Binding-site contacts:
Ligand atom N2 contacts residue ASN517 of chain 1.A at 2.9 Å (h-bond).
Ligand atom C5 contacts residue ASN517 of chain 1.A at 3.6 Å.
Ligand atom C3 contacts residue ASN452 of chain 1.A at 4.1 Å.
Ligand atom C4 contacts residue ASN517 of chain 1.A at 4.3 Å.
Ligand atom O5 contacts residue ASN517 of chain 1.A at 2.3 Å (h-bond).
Ligand atom C3 contacts residue ASN517 of chain 1.A at 3.8 Å.
Ligand atom C8 contacts residue ASN452 of chain 1.A at 4.1 Å.
Ligand atom C2 contacts residue ASN452 of chain 1.A at 4.0 Å.
Ligand atom C7 contacts residue VAL454 of chain 1.A at 4.3 Å (hydrophobic).
Ligand atom O6 contacts residue VAL454 of chain 1.A at 4.2 Å.
Ligand atom O5 contacts residue VAL454 of chain 1.A at 4.2 Å.
Ligand atom O4 contacts residue VAL454 of chain 1.A at 4.5 Å.
Ligand atom C8 contacts residue TYR453 of chain 1.A at 4.3 Å (hydrophobic).
Ligand atom N2 contacts residue ASN452 of chain 1.A at 3.0 Å (h-bond).
Ligand atom C1 contacts residue ASN452 of chain 1.A at 4.2 Å.
Ligand atom O7 contacts residue VAL454 of chain 1.A at 3.8 Å.
Ligand atom O7 contacts residue ASN305 of chain 1.A at 4.2 Å.
Ligand atom C7 contacts residue ASN517 of chain 1.A at 3.6 Å.
Ligand atom C8 contacts residue ASN517 of chain 1.A at 3.4 Å.
Ligand atom C1 contacts residue VAL454 of chain 1.A at 4.1 Å (hydrophobic).
Ligand atom C1 contacts residue ASN517 of chain 1.A at 1.4 Å.
Ligand atom C5 contacts residue VAL454 of chain 1.A at 4.0 Å (hydrophobic).
Ligand atom C2 contacts residue ASN517 of chain 1.A at 2.5 Å.
Ligand atom C7 contacts residue ASN452 of chain 1.A at 3.7 Å.

This small molecule binds to this protein.
Small molecule (SMILES): CC(=O)N[C@H]1[C@H](O[C@H]2[C@H](O)[C@@H](NC(C)=O)CO[C@@H]2CO)O[C@H](CO)[C@@H](O)[C@@H]1O[C@@H]1O[C@H](CS(=O)(=O)O)[C@@H](O)[C@H](O)[C@H]1O

Sequence of chain 1.A:
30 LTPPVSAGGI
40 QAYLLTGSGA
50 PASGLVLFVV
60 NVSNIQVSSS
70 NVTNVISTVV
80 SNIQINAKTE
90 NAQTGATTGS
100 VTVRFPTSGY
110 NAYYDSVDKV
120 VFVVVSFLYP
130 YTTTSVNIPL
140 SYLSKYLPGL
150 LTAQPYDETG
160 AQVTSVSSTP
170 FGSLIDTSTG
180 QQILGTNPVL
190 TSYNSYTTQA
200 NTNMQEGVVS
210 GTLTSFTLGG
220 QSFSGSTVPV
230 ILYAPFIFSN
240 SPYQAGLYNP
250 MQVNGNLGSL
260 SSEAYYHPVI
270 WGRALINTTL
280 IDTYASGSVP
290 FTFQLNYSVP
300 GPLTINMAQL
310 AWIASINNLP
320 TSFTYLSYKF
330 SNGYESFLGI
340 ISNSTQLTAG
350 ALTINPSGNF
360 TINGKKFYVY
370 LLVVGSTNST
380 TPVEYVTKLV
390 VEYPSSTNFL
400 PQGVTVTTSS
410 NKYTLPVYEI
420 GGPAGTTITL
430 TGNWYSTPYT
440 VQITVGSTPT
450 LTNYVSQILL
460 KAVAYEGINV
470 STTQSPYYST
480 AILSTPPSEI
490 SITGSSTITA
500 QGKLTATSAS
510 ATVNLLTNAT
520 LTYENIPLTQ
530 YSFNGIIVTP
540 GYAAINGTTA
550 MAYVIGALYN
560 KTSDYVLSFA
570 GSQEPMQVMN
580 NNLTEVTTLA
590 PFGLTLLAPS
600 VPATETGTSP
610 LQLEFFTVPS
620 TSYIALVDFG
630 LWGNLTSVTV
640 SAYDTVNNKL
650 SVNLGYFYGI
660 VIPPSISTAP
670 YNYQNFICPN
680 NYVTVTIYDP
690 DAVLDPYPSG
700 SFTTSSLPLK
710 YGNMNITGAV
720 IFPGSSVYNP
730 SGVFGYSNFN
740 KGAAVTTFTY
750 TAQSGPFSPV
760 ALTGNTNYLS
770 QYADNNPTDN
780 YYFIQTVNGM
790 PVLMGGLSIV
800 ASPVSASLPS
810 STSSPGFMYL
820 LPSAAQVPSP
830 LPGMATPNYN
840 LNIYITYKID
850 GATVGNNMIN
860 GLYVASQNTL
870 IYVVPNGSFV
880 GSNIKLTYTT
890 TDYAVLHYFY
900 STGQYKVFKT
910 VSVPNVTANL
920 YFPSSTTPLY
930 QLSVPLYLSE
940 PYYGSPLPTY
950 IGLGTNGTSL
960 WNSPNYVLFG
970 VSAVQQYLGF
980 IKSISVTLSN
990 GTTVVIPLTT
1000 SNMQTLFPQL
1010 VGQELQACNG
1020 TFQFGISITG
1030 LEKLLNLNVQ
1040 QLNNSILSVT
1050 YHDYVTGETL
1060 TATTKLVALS